Sequence of chain 1.E:
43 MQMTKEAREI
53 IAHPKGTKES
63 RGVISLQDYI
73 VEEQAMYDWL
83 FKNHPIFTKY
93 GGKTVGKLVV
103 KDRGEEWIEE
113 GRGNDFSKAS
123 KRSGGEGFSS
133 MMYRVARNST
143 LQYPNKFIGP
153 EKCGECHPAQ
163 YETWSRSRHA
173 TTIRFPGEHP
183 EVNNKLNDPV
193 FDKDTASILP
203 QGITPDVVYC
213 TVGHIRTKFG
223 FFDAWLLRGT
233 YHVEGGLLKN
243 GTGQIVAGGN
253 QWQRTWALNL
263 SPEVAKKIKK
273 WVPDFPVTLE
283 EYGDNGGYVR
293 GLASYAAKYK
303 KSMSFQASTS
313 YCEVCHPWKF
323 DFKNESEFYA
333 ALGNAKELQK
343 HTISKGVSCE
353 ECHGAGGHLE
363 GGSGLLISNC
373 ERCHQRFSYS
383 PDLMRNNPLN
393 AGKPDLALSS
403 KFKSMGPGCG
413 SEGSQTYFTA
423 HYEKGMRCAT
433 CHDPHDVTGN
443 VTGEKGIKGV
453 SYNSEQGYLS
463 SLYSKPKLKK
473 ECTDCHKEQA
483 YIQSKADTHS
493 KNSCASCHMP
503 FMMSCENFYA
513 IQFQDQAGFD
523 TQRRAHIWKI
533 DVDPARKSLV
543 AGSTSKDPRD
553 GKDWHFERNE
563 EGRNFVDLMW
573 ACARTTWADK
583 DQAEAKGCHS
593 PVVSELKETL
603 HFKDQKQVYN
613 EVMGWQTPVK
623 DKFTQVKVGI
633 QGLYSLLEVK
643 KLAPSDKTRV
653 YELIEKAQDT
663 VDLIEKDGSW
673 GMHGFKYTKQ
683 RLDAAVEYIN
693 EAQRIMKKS

Binding-site contacts:
Ligand atom O6 contacts residue ASN371 of chain 1.E at 3.6 Å.
Ligand atom O5 contacts residue ILE369 of chain 1.E at 4.3 Å.
Ligand atom O5 contacts residue ILE369 of chain 1.J at 3.5 Å.
Ligand atom O6 contacts residue SER370 of chain 1.E at 4.4 Å.
Ligand atom C4 contacts residue SER370 of chain 1.E at 4.5 Å.
Ligand atom C4 contacts residue ILE369 of chain 1.E at 3.3 Å (hydrophobic).
Ligand atom C3 contacts residue ILE369 of chain 1.E at 3.6 Å (hydrophobic).
Ligand atom C3 contacts residue SER370 of chain 1.E at 4.4 Å.
Ligand atom C2 contacts residue ILE369 of chain 1.J at 4.5 Å (hydrophobic).
Ligand atom C3 contacts residue ASN371 of chain 1.E at 3.8 Å.

A small-molecule ligand and the protein it binds are described below.
Small molecule (SMILES): C[C@@H](O)[C@@H](C)O

Sequence of chain 1.J:
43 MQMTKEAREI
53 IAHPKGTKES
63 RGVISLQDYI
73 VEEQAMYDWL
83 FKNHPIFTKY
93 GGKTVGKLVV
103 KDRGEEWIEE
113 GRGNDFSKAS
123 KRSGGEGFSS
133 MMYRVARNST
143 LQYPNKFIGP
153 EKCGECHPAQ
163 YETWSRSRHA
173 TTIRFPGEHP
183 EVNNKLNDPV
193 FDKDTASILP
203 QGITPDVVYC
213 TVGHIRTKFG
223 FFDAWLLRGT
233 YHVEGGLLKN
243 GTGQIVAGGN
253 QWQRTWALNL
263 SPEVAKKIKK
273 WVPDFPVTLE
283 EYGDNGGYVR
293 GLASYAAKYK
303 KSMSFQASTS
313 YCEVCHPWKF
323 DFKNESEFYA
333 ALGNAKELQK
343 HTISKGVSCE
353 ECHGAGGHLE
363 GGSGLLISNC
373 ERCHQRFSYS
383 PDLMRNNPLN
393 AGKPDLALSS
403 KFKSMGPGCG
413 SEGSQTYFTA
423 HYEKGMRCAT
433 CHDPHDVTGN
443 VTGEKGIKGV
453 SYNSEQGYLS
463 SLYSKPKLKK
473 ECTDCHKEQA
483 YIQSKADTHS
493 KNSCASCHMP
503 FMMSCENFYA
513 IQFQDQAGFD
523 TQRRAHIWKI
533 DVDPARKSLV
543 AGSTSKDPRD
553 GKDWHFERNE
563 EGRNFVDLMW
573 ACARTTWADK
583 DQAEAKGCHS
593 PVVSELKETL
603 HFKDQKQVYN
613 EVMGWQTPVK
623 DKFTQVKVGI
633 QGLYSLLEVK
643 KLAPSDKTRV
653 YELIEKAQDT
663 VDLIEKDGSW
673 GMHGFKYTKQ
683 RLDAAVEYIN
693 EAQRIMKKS